Binding-site contacts:
Ligand atom CBI contacts residue TRP517 of chain 1.D at 4.4 Å (hydrophobic).
Ligand atom CAE contacts residue LEU173 of chain 1.D at 4.0 Å (hydrophobic).
Ligand atom CAL contacts residue THR509 of chain 1.D at 3.7 Å.
Ligand atom CAM contacts residue LEU510 of chain 1.D at 3.5 Å (hydrophobic).
Ligand atom CBB contacts residue LEU176 of chain 1.D at 3.9 Å (hydrophobic).
Ligand atom CAD contacts residue TRP517 of chain 1.D at 3.8 Å (hydrophobic).
Ligand atom OAG contacts residue GLN227 of chain 1.D at 4.1 Å.
Ligand atom CAU contacts residue TRP517 of chain 1.D at 3.8 Å (hydrophobic).
Ligand atom CAT contacts residue ALA513 of chain 1.D at 3.6 Å (hydrophobic).
Ligand atom CAR contacts residue LEU510 of chain 1.D at 4.1 Å (hydrophobic).
Ligand atom CAT contacts residue ILE514 of chain 1.D at 4.2 Å (hydrophobic).
Ligand atom OAG contacts residue ALA513 of chain 1.D at 4.3 Å.
Ligand atom CAC contacts residue SER521 of chain 1.D at 4.4 Å.
Ligand atom CAD contacts residue GLN227 of chain 1.D at 3.5 Å.
Ligand atom CAB contacts residue LEU525 of chain 1.D at 3.6 Å (hydrophobic).
Ligand atom CBD contacts residue LEU173 of chain 1.D at 4.4 Å (hydrophobic).
Ligand atom CAL contacts residue LEU510 of chain 1.D at 4.2 Å (hydrophobic).
Ligand atom CAS contacts residue TRP517 of chain 1.D at 3.6 Å (hydrophobic).
Ligand atom CAE contacts residue TRP517 of chain 1.D at 3.7 Å (hydrophobic).
Ligand atom CAV contacts residue THR169 of chain 1.D at 3.3 Å.
Ligand atom CAR contacts residue ALA513 of chain 1.D at 3.3 Å (hydrophobic).
Ligand atom CAK contacts residue LEU172 of chain 1.D at 4.0 Å (hydrophobic).
Ligand atom CAS contacts residue ALA513 of chain 1.D at 4.3 Å (hydrophobic).
Ligand atom CAD contacts residue ALA513 of chain 1.D at 4.3 Å (hydrophobic).
Ligand atom CAT contacts residue LEU510 of chain 1.D at 4.4 Å (hydrophobic).
Ligand atom CAC contacts residue LEU518 of chain 1.D at 4.3 Å (hydrophobic).
Ligand atom CAB contacts residue SER521 of chain 1.D at 3.7 Å.
Ligand atom CBC contacts residue LEU510 of chain 1.D at 4.3 Å (hydrophobic).
Ligand atom CAB contacts residue LEU524 of chain 1.D at 3.8 Å (hydrophobic).
Ligand atom CBA contacts residue LEU524 of chain 1.D at 4.3 Å (hydrophobic).
Ligand atom CAC contacts residue TRP517 of chain 1.D at 3.7 Å (hydrophobic).
Ligand atom CAS contacts residue ILE514 of chain 1.D at 4.3 Å (hydrophobic).
Ligand atom CAJ contacts residue SER521 of chain 1.D at 3.9 Å.
Ligand atom CAP contacts residue LEU176 of chain 1.D at 3.9 Å (hydrophobic).
Ligand atom CAQ contacts residue LEU172 of chain 1.D at 4.1 Å (hydrophobic).
Ligand atom CAI contacts residue THR169 of chain 1.D at 3.5 Å.
Ligand atom CAZ contacts residue THR169 of chain 1.D at 3.8 Å.
Ligand atom CAA contacts residue LEU524 of chain 1.D at 3.5 Å (hydrophobic).
Ligand atom CAE contacts residue LEU176 of chain 1.D at 3.8 Å (hydrophobic).
Ligand atom CBE contacts residue LEU176 of chain 1.D at 4.3 Å (hydrophobic).

Sequence of chain 1.D:
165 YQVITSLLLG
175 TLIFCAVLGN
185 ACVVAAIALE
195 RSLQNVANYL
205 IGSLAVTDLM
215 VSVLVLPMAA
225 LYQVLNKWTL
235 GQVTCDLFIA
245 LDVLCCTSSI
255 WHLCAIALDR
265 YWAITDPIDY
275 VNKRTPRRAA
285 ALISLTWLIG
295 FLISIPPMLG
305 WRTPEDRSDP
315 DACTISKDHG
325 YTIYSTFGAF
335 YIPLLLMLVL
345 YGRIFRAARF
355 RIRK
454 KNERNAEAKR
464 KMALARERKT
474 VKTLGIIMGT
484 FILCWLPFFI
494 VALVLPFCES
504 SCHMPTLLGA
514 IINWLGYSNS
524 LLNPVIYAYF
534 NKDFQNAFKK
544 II

A protein and the small-molecule ligand that binds it are described below.
Small molecule (SMILES): CC(C)CCC[C@@H](C)[C@H]1CC[C@H]2[C@@H]3CC=C4C[C@@H](OC(=O)CCC(=O)O)CC[C@]4(C)[C@H]3CC[C@]12C